Binding-site contacts:
Ligand atom C2 contacts residue MG1 of chain 4.C at 2.9 Å.
Ligand atom O2 contacts residue TRP40 of chain 4.A at 3.6 Å.
Ligand atom O2' contacts residue ASP54 of chain 4.A at 4.1 Å.
Ligand atom O1P contacts residue ARG188 of chain 4.A at 3.2 Å (salt-bridge).
Ligand atom O1P contacts residue MG1 of chain 4.C at 4.2 Å.
Ligand atom O1P contacts residue ARG155 of chain 4.A at 3.0 Å (salt-bridge).
Ligand atom C1 contacts residue ASP81 of chain 4.A at 3.5 Å.
Ligand atom C1 contacts residue TRP40 of chain 4.A at 3.6 Å (hydrophobic).
Ligand atom O2 contacts residue MG1 of chain 4.C at 2.1 Å.
Ligand atom C2 contacts residue TRP40 of chain 4.A at 3.6 Å (hydrophobic).
Ligand atom C1 contacts residue MG1 of chain 4.C at 2.8 Å.
Ligand atom O2P contacts residue PHE44 of chain 4.A at 3.6 Å.
Ligand atom C2 contacts residue ARG155 of chain 4.A at 3.5 Å.
Ligand atom O2 contacts residue ARG155 of chain 4.A at 2.7 Å (salt-bridge).
Ligand atom O1 contacts residue PHE44 of chain 4.A at 3.8 Å.
Ligand atom O2' contacts residue TRP40 of chain 4.A at 4.2 Å.
Ligand atom O3P contacts residue HIS186 of chain 4.A at 2.8 Å (h-bond).
Ligand atom P contacts residue ARG188 of chain 4.A at 3.7 Å.
Ligand atom C2 contacts residue ASP81 of chain 4.A at 3.9 Å.
Ligand atom O1P contacts residue HIS186 of chain 4.A at 4.0 Å.
Ligand atom O1 contacts residue MG1 of chain 4.C at 4.1 Å.
Ligand atom P contacts residue ARG155 of chain 4.A at 3.9 Å.
Ligand atom O2' contacts residue ASP81 of chain 4.A at 2.9 Å (salt-bridge).
Ligand atom O3P contacts residue ARG188 of chain 4.A at 2.8 Å (salt-bridge).
Ligand atom O2' contacts residue GLY43 of chain 4.A at 3.2 Å (h-bond).
Ligand atom C3 contacts residue TRP40 of chain 4.A at 4.2 Å (hydrophobic).
Ligand atom C1 contacts residue PHE44 of chain 4.A at 3.7 Å (hydrophobic).
Ligand atom O2' contacts residue MG1 of chain 4.C at 2.1 Å.
Ligand atom C3 contacts residue ARG155 of chain 4.A at 3.4 Å.
Ligand atom P contacts residue HIS186 of chain 4.A at 3.8 Å.
Ligand atom C3 contacts residue HIS186 of chain 4.A at 4.2 Å.
Ligand atom O2' contacts residue SER42 of chain 4.A at 3.3 Å (h-bond).
Ligand atom O2' contacts residue PHE44 of chain 4.A at 2.9 Å (h-bond).
Ligand atom O1 contacts residue SER42 of chain 4.A at 2.6 Å (h-bond).
Ligand atom O1 contacts residue GLY235 of chain 4.A at 3.4 Å (h-bond).
Ligand atom C1 contacts residue SER42 of chain 4.A at 3.3 Å.
Ligand atom C1 contacts residue GLY43 of chain 4.A at 4.1 Å.
Ligand atom O2 contacts residue ASP81 of chain 4.A at 3.2 Å (salt-bridge).
Ligand atom O1 contacts residue TRP40 of chain 4.A at 2.9 Å (h-bond).
Ligand atom C3 contacts residue MG1 of chain 4.C at 4.1 Å.

The protein below binds the small molecule below.
Small molecule (SMILES): O=C(O)C(=O)CP(=O)(O)O

Sequence of chain 4.A:
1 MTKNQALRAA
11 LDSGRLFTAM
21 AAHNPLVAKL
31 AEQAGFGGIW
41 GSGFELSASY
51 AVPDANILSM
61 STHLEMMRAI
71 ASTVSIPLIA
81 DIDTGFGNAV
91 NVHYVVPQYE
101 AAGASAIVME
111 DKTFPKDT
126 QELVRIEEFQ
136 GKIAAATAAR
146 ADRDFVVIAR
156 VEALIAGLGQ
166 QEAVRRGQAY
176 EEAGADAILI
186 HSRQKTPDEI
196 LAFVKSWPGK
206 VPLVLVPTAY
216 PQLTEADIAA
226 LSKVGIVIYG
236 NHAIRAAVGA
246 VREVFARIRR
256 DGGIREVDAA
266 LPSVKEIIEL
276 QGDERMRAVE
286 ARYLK